Sequence of chain 1.A:
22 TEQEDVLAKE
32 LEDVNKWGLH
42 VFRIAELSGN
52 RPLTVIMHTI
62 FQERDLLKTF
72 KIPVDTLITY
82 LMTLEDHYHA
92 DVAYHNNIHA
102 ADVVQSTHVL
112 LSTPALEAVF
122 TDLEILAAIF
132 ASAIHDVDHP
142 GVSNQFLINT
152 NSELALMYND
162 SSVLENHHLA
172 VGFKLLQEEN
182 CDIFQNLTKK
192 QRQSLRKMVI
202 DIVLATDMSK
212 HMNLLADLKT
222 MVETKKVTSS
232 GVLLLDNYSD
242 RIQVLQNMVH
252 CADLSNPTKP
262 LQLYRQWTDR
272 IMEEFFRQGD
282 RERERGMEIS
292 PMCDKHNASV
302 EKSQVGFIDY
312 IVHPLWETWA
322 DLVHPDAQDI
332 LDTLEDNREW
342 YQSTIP

The small molecule below binds the protein below.
Small molecule (SMILES): CCOC(=O)c1c(C)[nH+]n(-c2ccccc2)c1C

Binding-site contacts:
Ligand atom O15 contacts residue PHE308 of chain 1.A at 3.6 Å.
Ligand atom C17 contacts residue THR269 of chain 1.A at 3.7 Å.
Ligand atom C16 contacts residue THR269 of chain 1.A at 3.9 Å.
Ligand atom C16 contacts residue PHE308 of chain 1.A at 4.1 Å (hydrophobic).
Ligand atom C5 contacts residue HIS96 of chain 1.A at 4.1 Å.
Ligand atom N13 contacts residue PHE308 of chain 1.A at 3.9 Å.
Ligand atom C12 contacts residue PHE308 of chain 1.A at 3.7 Å (hydrophobic).
Ligand atom C5 contacts residue MET209 of chain 1.A at 3.7 Å (hydrophobic).
Ligand atom O1 contacts residue ILE272 of chain 1.A at 4.0 Å.
Ligand atom C12 contacts residue PHE276 of chain 1.A at 4.1 Å (hydrophobic).
Ligand atom C10 contacts residue PHE308 of chain 1.A at 3.6 Å (hydrophobic).
Ligand atom C14 contacts residue GLN305 of chain 1.A at 4.0 Å.
Ligand atom C14 contacts residue PHE308 of chain 1.A at 3.6 Å (hydrophobic).
Ligand atom C6 contacts residue LEU255 of chain 1.A at 3.9 Å (hydrophobic).
Ligand atom O1 contacts residue MET293 of chain 1.A at 4.0 Å.
Ligand atom C4 contacts residue MET209 of chain 1.A at 4.2 Å (hydrophobic).
Ligand atom C17 contacts residue ILE272 of chain 1.A at 4.0 Å (hydrophobic).
Ligand atom C9 contacts residue TYR95 of chain 1.A at 3.6 Å (hydrophobic).
Ligand atom C14 contacts residue ILE272 of chain 1.A at 3.7 Å (hydrophobic).
Ligand atom C6 contacts residue MET209 of chain 1.A at 3.7 Å (hydrophobic).
Ligand atom O15 contacts residue ILE272 of chain 1.A at 3.7 Å.
Ligand atom N13 contacts residue PHE276 of chain 1.A at 4.0 Å.
Ligand atom C16 contacts residue ILE272 of chain 1.A at 3.8 Å (hydrophobic).
Ligand atom O1 contacts residue GLN305 of chain 1.A at 3.0 Å (h-bond).
Ligand atom C6 contacts residue ASP254 of chain 1.A at 3.7 Å.
Ligand atom C17 contacts residue ASN257 of chain 1.A at 3.5 Å.
Ligand atom C4 contacts residue HIS96 of chain 1.A at 3.9 Å.
Ligand atom C9 contacts residue ILE272 of chain 1.A at 4.0 Å (hydrophobic).
Ligand atom C10 contacts residue ILE272 of chain 1.A at 4.1 Å (hydrophobic).
Ligand atom C11 contacts residue PHE308 of chain 1.A at 3.8 Å (hydrophobic).
Ligand atom C17 contacts residue TYR265 of chain 1.A at 4.1 Å (hydrophobic).
Ligand atom C17 contacts residue TRP268 of chain 1.A at 3.7 Å (hydrophobic).
Ligand atom C8 contacts residue PHE308 of chain 1.A at 3.9 Å (hydrophobic).
Ligand atom N1 contacts residue PHE308 of chain 1.A at 4.2 Å.
Ligand atom C11 contacts residue PHE276 of chain 1.A at 4.0 Å (hydrophobic).
Ligand atom O1 contacts residue PHE308 of chain 1.A at 3.6 Å.
Ligand atom C8 contacts residue ILE272 of chain 1.A at 4.1 Å (hydrophobic).
Ligand atom C7 contacts residue LEU255 of chain 1.A at 3.6 Å (hydrophobic).
Ligand atom C12 contacts residue MET293 of chain 1.A at 3.7 Å (hydrophobic).
Ligand atom C16 contacts residue GLN305 of chain 1.A at 3.4 Å.